Binding-site contacts:
Ligand atom C6 contacts residue VAL147 of chain 1.B at 3.7 Å (hydrophobic).
Ligand atom C20 contacts residue PHE269 of chain 1.B at 4.1 Å (hydrophobic).
Ligand atom C12 contacts residue TYR98 of chain 1.B at 3.9 Å (hydrophobic).
Ligand atom C1 contacts residue MET259 of chain 1.B at 3.6 Å (hydrophobic).
Ligand atom O31 contacts residue MET89 of chain 1.B at 3.4 Å.
Ligand atom C7 contacts residue PHE269 of chain 1.B at 3.6 Å (hydrophobic).
Ligand atom O18 contacts residue MET273 of chain 1.B at 3.9 Å.
Ligand atom C9 contacts residue MET144 of chain 1.B at 4.0 Å (hydrophobic).
Ligand atom C6 contacts residue TYR308 of chain 1.B at 3.3 Å (hydrophobic).
Ligand atom C7 contacts residue MET144 of chain 1.B at 3.5 Å (hydrophobic).
Ligand atom O31 contacts residue LEU143 of chain 1.B at 3.9 Å.
Ligand atom C3 contacts residue MET144 of chain 1.B at 3.9 Å (hydrophobic).
Ligand atom O17 contacts residue ASN227 of chain 1.B at 3.7 Å.
Ligand atom C1 contacts residue TYR311 of chain 1.B at 4.1 Å (hydrophobic).
Ligand atom C12 contacts residue LEU143 of chain 1.B at 4.1 Å (hydrophobic).
Ligand atom C1 contacts residue VAL147 of chain 1.B at 4.1 Å (hydrophobic).
Ligand atom C9 contacts residue LEU143 of chain 1.B at 4.1 Å (hydrophobic).
Ligand atom C17 contacts residue MET89 of chain 1.B at 3.8 Å (hydrophobic).
Ligand atom C14 contacts residue PHE269 of chain 1.B at 4.1 Å (hydrophobic).
Ligand atom C14 contacts residue PHE140 of chain 1.B at 4.0 Å (hydrophobic).
Ligand atom O8 contacts residue PHE269 of chain 1.B at 3.6 Å.
Ligand atom C13 contacts residue LEU272 of chain 1.B at 3.9 Å (hydrophobic).
Ligand atom C3 contacts residue PHE269 of chain 1.B at 4.0 Å (hydrophobic).
Ligand atom O18 contacts residue PHE140 of chain 1.B at 3.5 Å.
Ligand atom O17 contacts residue HIS230 of chain 1.B at 4.0 Å.
Ligand atom C17 contacts residue TYR98 of chain 1.B at 3.4 Å (hydrophobic).
Ligand atom C20 contacts residue LEU143 of chain 1.B at 3.5 Å (hydrophobic).
Ligand atom C1 contacts residue TYR308 of chain 1.B at 3.5 Å (hydrophobic).
Ligand atom C13 contacts residue TYR98 of chain 1.B at 3.8 Å (hydrophobic).
Ligand atom O19 contacts residue TYR98 of chain 1.B at 3.0 Å.
Ligand atom C10 contacts residue LEU143 of chain 1.B at 3.7 Å (hydrophobic).
Ligand atom C2 contacts residue MET259 of chain 1.B at 3.4 Å (hydrophobic).
Ligand atom C17 contacts residue LEU92 of chain 1.B at 3.5 Å (hydrophobic).
Ligand atom O17 contacts residue MET259 of chain 1.B at 3.2 Å.
Ligand atom O19 contacts residue LEU272 of chain 1.B at 3.8 Å.
Ligand atom C9 contacts residue PHE269 of chain 1.B at 3.7 Å (hydrophobic).
Ligand atom C17 contacts residue GLU93 of chain 1.B at 3.4 Å.
Ligand atom C12 contacts residue LEU272 of chain 1.B at 3.8 Å (hydrophobic).
Ligand atom O8 contacts residue MET144 of chain 1.B at 3.5 Å.
Ligand atom C11 contacts residue LEU143 of chain 1.B at 3.5 Å (hydrophobic).

Sequence of chain 1.B:
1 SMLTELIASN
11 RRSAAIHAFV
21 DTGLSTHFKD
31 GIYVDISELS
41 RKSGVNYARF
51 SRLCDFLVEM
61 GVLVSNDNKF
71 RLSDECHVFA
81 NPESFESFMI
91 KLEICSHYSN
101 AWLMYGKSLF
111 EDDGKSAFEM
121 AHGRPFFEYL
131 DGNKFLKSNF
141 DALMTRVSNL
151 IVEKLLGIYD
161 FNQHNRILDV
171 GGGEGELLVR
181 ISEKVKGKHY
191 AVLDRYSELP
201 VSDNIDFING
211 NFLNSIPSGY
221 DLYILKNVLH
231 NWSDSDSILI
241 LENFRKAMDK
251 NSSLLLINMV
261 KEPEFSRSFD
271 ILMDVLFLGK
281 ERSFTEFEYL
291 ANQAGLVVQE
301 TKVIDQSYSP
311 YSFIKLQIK

The protein below binds the small molecule below.
Small molecule (SMILES): COc1cc(O)c2c(c1)C(=O)c1cccc(O)c1C2=O